Sequence of chain 1.A:
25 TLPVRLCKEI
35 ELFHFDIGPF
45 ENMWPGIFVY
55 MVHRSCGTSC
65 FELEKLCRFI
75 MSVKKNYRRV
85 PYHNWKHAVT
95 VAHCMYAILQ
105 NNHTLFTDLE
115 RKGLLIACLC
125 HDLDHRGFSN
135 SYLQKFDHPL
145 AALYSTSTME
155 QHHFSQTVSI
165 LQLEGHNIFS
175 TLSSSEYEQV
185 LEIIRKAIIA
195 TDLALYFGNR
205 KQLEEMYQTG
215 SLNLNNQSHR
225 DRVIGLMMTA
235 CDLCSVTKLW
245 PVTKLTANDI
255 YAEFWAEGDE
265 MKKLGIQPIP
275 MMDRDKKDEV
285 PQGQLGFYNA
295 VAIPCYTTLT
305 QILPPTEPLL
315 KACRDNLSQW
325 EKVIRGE

A small-molecule ligand and the protein it binds are described below.
Small molecule (SMILES): O=C(c1ccc(Oc2nccnc2N2CCOCC2)cc1)c1nc2ccccc2[nH]1

Binding-site contacts:
Ligand atom C24 contacts residue TYR86 of chain 1.A at 3.8 Å (hydrophobic).
Ligand atom C13 contacts residue TYR255 of chain 1.A at 3.2 Å (hydrophobic).
Ligand atom N04 contacts residue TYR255 of chain 1.A at 2.9 Å (h-bond).
Ligand atom O16 contacts residue PHE258 of chain 1.A at 3.8 Å.
Ligand atom C08 contacts residue PRO274 of chain 1.A at 3.6 Å (hydrophobic).
Ligand atom C12 contacts residue MET275 of chain 1.A at 3.6 Å (hydrophobic).
Ligand atom C14 contacts residue TYR255 of chain 1.A at 3.8 Å (hydrophobic).
Ligand atom C07 contacts residue LYS280 of chain 1.A at 3.5 Å.
Ligand atom C02 contacts residue GLY287 of chain 1.A at 3.3 Å.
Ligand atom N04 contacts residue GLY287 of chain 1.A at 3.6 Å.
Ligand atom C05 contacts residue MET275 of chain 1.A at 3.8 Å (hydrophobic).
Ligand atom C03 contacts residue MET275 of chain 1.A at 3.8 Å (hydrophobic).
Ligand atom C14 contacts residue GLN288 of chain 1.A at 3.5 Å.
Ligand atom C07 contacts residue PRO274 of chain 1.A at 3.6 Å (hydrophobic).
Ligand atom C10 contacts residue GLY287 of chain 1.A at 3.6 Å.
Ligand atom N21 contacts residue ILE254 of chain 1.A at 3.8 Å.
Ligand atom C20 contacts residue SER239 of chain 1.A at 3.6 Å.
Ligand atom N18 contacts residue GLN288 of chain 1.A at 3.2 Å (h-bond).
Ligand atom C17 contacts residue ILE254 of chain 1.A at 3.8 Å (hydrophobic).
Ligand atom O01 contacts residue GLY287 of chain 1.A at 3.0 Å (h-bond).
Ligand atom C05 contacts residue GLY287 of chain 1.A at 3.7 Å.
Ligand atom C08 contacts residue GLU283 of chain 1.A at 3.7 Å.
Ligand atom C03 contacts residue GLY287 of chain 1.A at 3.5 Å.
Ligand atom C09 contacts residue MET275 of chain 1.A at 3.8 Å (hydrophobic).
Ligand atom C29 contacts residue PHE291 of chain 1.A at 3.4 Å (hydrophobic).
Ligand atom C25 contacts residue TYR86 of chain 1.A at 3.6 Å (hydrophobic).
Ligand atom C13 contacts residue GLN288 of chain 1.A at 3.6 Å.
Ligand atom C30 contacts residue PHE291 of chain 1.A at 3.4 Å (hydrophobic).
Ligand atom O16 contacts residue ILE254 of chain 1.A at 3.5 Å.
Ligand atom C19 contacts residue GLN288 of chain 1.A at 3.6 Å.
Ligand atom C19 contacts residue ILE254 of chain 1.A at 3.8 Å (hydrophobic).
Ligand atom C14 contacts residue PHE258 of chain 1.A at 3.5 Å (hydrophobic).
Ligand atom C05 contacts residue TYR255 of chain 1.A at 3.7 Å (hydrophobic).
Ligand atom N11 contacts residue GLY287 of chain 1.A at 3.5 Å.
Ligand atom C10 contacts residue MET275 of chain 1.A at 3.7 Å (hydrophobic).
Ligand atom C13 contacts residue MET275 of chain 1.A at 3.6 Å (hydrophobic).
Ligand atom C15 contacts residue PHE258 of chain 1.A at 3.7 Å (hydrophobic).
Ligand atom C09 contacts residue PRO274 of chain 1.A at 3.8 Å (hydrophobic).
Ligand atom C20 contacts residue ILE254 of chain 1.A at 3.7 Å (hydrophobic).
Ligand atom C20 contacts residue VAL240 of chain 1.A at 3.6 Å (hydrophobic).